Binding-site contacts:
Ligand atom C1 contacts residue ASN618 of chain 1.A at 1.4 Å.
Ligand atom O7 contacts residue LYS586 of chain 1.A at 3.7 Å.
Ligand atom C4 contacts residue ASN618 of chain 1.A at 4.2 Å.
Ligand atom N2 contacts residue ASN618 of chain 1.A at 2.9 Å (h-bond).
Ligand atom O7 contacts residue ASN618 of chain 1.A at 3.3 Å (h-bond).
Ligand atom O6 contacts residue VAL589 of chain 1.A at 4.5 Å.
Ligand atom C5 contacts residue VAL589 of chain 1.A at 4.5 Å (hydrophobic).
Ligand atom O7 contacts residue SER587 of chain 1.A at 4.4 Å.
Ligand atom C5 contacts residue ASN618 of chain 1.A at 3.5 Å.
Ligand atom C8 contacts residue LYS586 of chain 1.A at 4.2 Å.
Ligand atom C1 contacts residue VAL589 of chain 1.A at 4.3 Å (hydrophobic).
Ligand atom C6 contacts residue ASN618 of chain 1.A at 4.4 Å.
Ligand atom C7 contacts residue ASN618 of chain 1.A at 3.3 Å.
Ligand atom C3 contacts residue ASN618 of chain 1.A at 3.8 Å.
Ligand atom C2 contacts residue ASN618 of chain 1.A at 2.4 Å.
Ligand atom C8 contacts residue ASN618 of chain 1.A at 4.4 Å.
Ligand atom C7 contacts residue LYS586 of chain 1.A at 4.2 Å.
Ligand atom C6 contacts residue VAL589 of chain 1.A at 4.0 Å (hydrophobic).
Ligand atom O5 contacts residue VAL589 of chain 1.A at 3.5 Å.
Ligand atom O5 contacts residue ASN618 of chain 1.A at 2.3 Å (h-bond).

Sequence of chain 1.A:
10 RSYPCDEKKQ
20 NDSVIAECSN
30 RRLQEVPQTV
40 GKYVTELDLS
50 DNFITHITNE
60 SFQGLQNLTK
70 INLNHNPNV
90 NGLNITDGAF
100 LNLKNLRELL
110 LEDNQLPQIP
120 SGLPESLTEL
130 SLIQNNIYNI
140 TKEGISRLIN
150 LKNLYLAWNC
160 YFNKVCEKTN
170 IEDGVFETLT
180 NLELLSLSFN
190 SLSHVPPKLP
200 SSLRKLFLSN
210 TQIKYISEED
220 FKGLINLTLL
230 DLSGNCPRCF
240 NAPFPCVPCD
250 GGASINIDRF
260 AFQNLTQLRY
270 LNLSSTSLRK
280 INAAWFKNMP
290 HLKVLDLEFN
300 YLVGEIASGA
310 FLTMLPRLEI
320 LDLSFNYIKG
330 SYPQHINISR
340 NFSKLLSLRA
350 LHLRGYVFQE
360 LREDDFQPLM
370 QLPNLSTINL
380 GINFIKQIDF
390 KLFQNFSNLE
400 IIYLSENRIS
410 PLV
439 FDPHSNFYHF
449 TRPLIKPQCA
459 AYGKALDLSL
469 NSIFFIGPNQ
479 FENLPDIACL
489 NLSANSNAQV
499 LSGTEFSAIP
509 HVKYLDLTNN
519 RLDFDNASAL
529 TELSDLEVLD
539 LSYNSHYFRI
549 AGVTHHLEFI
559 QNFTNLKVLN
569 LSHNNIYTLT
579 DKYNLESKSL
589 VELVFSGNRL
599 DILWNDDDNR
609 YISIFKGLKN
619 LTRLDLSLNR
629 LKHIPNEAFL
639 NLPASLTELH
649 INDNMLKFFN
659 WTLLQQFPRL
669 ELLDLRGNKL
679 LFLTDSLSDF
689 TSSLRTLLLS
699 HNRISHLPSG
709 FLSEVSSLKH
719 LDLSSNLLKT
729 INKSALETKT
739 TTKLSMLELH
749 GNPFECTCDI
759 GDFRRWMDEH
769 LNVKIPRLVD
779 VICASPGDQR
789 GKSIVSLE

A small-molecule ligand and the protein it binds are described below.
Small molecule (SMILES): CC(=O)N[C@@H]1[C@@H](O)[C@H](O)[C@@H](CO)O[C@H]1O